Sequence of chain 24.A:
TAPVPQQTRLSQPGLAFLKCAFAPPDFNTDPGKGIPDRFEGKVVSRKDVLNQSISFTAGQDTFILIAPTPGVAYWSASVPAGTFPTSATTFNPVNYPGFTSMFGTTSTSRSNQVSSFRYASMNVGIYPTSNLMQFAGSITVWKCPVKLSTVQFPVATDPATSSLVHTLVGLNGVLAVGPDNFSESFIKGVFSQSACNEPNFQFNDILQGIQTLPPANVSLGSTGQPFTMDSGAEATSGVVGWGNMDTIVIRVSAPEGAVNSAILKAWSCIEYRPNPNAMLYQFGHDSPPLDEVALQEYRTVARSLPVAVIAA

A small-molecule ligand and the protein it binds are described below.
Small molecule (SMILES): CC[C@H](C)[C@@H](C=O)NC(=O)[C@H](CO)NC(=O)[C@H](CCCCN)NC(=O)[C@@H](N)C(C)C

Binding-site contacts:
Ligand atom CD1 contacts residue THR349 of chain 24.A at 4.3 Å.
Ligand atom CG2 contacts residue PHE71 of chain 24.A at 4.0 Å (hydrophobic).